Binding-site contacts:
Ligand atom C10 contacts residue GLU109 of chain 1.B at 3.7 Å.
Ligand atom N1 contacts residue GLY49 of chain 1.B at 3.1 Å (h-bond).
Ligand atom C11 contacts residue ARG149 of chain 1.B at 3.5 Å.
Ligand atom C12 contacts residue CYS47 of chain 1.B at 3.7 Å (hydrophobic).
Ligand atom C17 contacts residue ARG118 of chain 1.B at 3.4 Å.
Ligand atom C24 contacts residue PRO46 of chain 1.B at 3.5 Å (hydrophobic).
Ligand atom O13 contacts residue VAL48 of chain 1.B at 3.1 Å (h-bond).
Ligand atom C3 contacts residue GLU154 of chain 1.B at 3.6 Å.
Ligand atom N14 contacts residue GLY110 of chain 1.B at 3.4 Å (h-bond).
Ligand atom O13 contacts residue CYS47 of chain 1.B at 2.8 Å.
Ligand atom C7 contacts residue GLU154 of chain 1.B at 3.6 Å.
Ligand atom C23 contacts residue PRO46 of chain 1.B at 3.4 Å (hydrophobic).
Ligand atom C3 contacts residue GLY49 of chain 1.B at 3.6 Å.
Ligand atom O4 contacts residue GLU112 of chain 1.B at 2.8 Å (salt-bridge).
Ligand atom O4 contacts residue ZN1 of chain 1.F at 2.2 Å.
Ligand atom C11 contacts residue TRP146 of chain 1.B at 3.5 Å (hydrophobic).
Ligand atom N1 contacts residue ZN1 of chain 1.F at 2.9 Å.
Ligand atom C18 contacts residue GLU112 of chain 1.B at 3.7 Å.
Ligand atom O4 contacts residue HIS153 of chain 1.B at 3.5 Å (h-bond).
Ligand atom O2 contacts residue GLN54 of chain 1.B at 2.8 Å (h-bond).
Ligand atom O4 contacts residue GLN54 of chain 1.B at 3.2 Å (h-bond).
Ligand atom C25 contacts residue VAL48 of chain 1.B at 3.7 Å (hydrophobic).
Ligand atom C26 contacts residue ARG84 of chain 1.B at 3.5 Å.
Ligand atom O4 contacts residue CYS111 of chain 1.B at 3.3 Å.
Ligand atom C3 contacts residue ZN1 of chain 1.F at 2.9 Å.
Ligand atom N1 contacts residue GLN54 of chain 1.B at 3.7 Å.
Ligand atom C3 contacts residue HIS153 of chain 1.B at 3.6 Å.
Ligand atom O2 contacts residue HIS153 of chain 1.B at 3.1 Å.
Ligand atom N1 contacts residue GLU154 of chain 1.B at 2.5 Å (salt-bridge).
Ligand atom C5 contacts residue CYS47 of chain 1.B at 3.7 Å (hydrophobic).
Ligand atom C8 contacts residue GLY110 of chain 1.B at 3.6 Å.
Ligand atom C5 contacts residue GLY49 of chain 1.B at 3.5 Å.
Ligand atom O2 contacts residue GLU154 of chain 1.B at 2.6 Å (salt-bridge).
Ligand atom C22 contacts residue VAL48 of chain 1.B at 3.7 Å (hydrophobic).
Ligand atom O2 contacts residue ZN1 of chain 1.F at 2.3 Å.
Ligand atom C8 contacts residue HIS153 of chain 1.B at 3.6 Å.
Ligand atom C6 contacts residue GLY110 of chain 1.B at 3.5 Å.
Ligand atom O2 contacts residue HIS157 of chain 1.B at 3.0 Å (h-bond).
Ligand atom N1 contacts residue HIS153 of chain 1.B at 3.4 Å.
Ligand atom C18 contacts residue ARG118 of chain 1.B at 3.8 Å.

The small molecule below binds the protein below.
Small molecule (SMILES): CCCCC[C@H](CC(=O)NO)C(=O)N[C@H](C(=O)N1CCC[C@H]1CO)C(C)C

Sequence of chain 1.B:
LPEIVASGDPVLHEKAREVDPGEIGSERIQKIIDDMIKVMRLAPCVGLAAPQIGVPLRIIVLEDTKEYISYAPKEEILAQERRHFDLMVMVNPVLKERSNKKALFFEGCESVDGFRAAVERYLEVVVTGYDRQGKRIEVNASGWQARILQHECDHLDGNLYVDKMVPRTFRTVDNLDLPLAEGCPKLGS